This small molecule binds to this protein.
Small molecule (SMILES): COCCCCn1c(C(=O)N(CC(C)C)[C@@H]2CNC[C@H](C(=O)N3CCOCC3)C2)nc2ccccc21

Binding-site contacts:
Ligand atom N26 contacts residue ASP223 of chain 2.A at 2.7 Å (salt-bridge).
Ligand atom C3 contacts residue VAL33 of chain 2.A at 3.6 Å (hydrophobic).
Ligand atom C21 contacts residue GLY225 of chain 2.A at 3.6 Å.
Ligand atom N33 contacts residue DMS1 of chain 2.M at 3.2 Å (h-bond).
Ligand atom C31 contacts residue DMS1 of chain 2.M at 3.3 Å.
Ligand atom C5 contacts residue GLY225 of chain 2.A at 3.2 Å.
Ligand atom O36 contacts residue THR306 of chain 2.A at 3.5 Å.
Ligand atom N9 contacts residue THR82 of chain 2.A at 2.8 Å (h-bond).
Ligand atom O17 contacts residue GLY225 of chain 2.A at 3.4 Å (h-bond).
Ligand atom C4 contacts residue GLY225 of chain 2.A at 3.4 Å.
Ligand atom O2 contacts residue GLN16 of chain 2.A at 3.4 Å.
Ligand atom C27 contacts residue ASP223 of chain 2.A at 3.3 Å.
Ligand atom O32 contacts residue SER81 of chain 2.A at 2.9 Å (h-bond).
Ligand atom O17 contacts residue DMS1 of chain 2.M at 3.6 Å.
Ligand atom C16 contacts residue GLY225 of chain 2.A at 3.5 Å.
Ligand atom C25 contacts residue GLY225 of chain 2.A at 3.2 Å.
Ligand atom C27 contacts residue ASP35 of chain 2.A at 3.4 Å.
Ligand atom C6 contacts residue GLY225 of chain 2.A at 3.5 Å.
Ligand atom C8 contacts residue THR82 of chain 2.A at 3.6 Å.
Ligand atom O32 contacts residue TYR80 of chain 2.A at 3.2 Å.
Ligand atom C11 contacts residue PRO115 of chain 2.A at 3.7 Å (hydrophobic).
Ligand atom C4 contacts residue THR15 of chain 2.A at 3.2 Å.
Ligand atom C6 contacts residue SER227 of chain 2.A at 3.5 Å.
Ligand atom C3 contacts residue GLY225 of chain 2.A at 3.6 Å.
Ligand atom C25 contacts residue ASP35 of chain 2.A at 3.2 Å.
Ligand atom C22 contacts residue VAL124 of chain 2.A at 3.6 Å (hydrophobic).
Ligand atom C28 contacts residue ASP223 of chain 2.A at 3.5 Å.
Ligand atom C23 contacts residue GLY225 of chain 2.A at 3.6 Å.
Ligand atom C31 contacts residue SER81 of chain 2.A at 3.7 Å.
Ligand atom C28 contacts residue DMS1 of chain 2.M at 3.4 Å.
Ligand atom C27 contacts residue GLY37 of chain 2.A at 3.5 Å.
Ligand atom O2 contacts residue TYR17 of chain 2.A at 2.8 Å (h-bond).
Ligand atom C12 contacts residue PRO115 of chain 2.A at 3.5 Å (hydrophobic).
Ligand atom C35 contacts residue GLY37 of chain 2.A at 3.5 Å.
Ligand atom C1 contacts residue THR224 of chain 2.A at 3.2 Å.
Ligand atom C35 contacts residue LEU221 of chain 2.A at 3.4 Å (hydrophobic).
Ligand atom C4 contacts residue SER227 of chain 2.A at 3.5 Å.
Ligand atom C34 contacts residue DMS1 of chain 2.M at 3.2 Å.
Ligand atom N18 contacts residue GLY225 of chain 2.A at 3.5 Å (h-bond).
Ligand atom N26 contacts residue ASP35 of chain 2.A at 2.7 Å (salt-bridge).

Sequence of chain 2.A:
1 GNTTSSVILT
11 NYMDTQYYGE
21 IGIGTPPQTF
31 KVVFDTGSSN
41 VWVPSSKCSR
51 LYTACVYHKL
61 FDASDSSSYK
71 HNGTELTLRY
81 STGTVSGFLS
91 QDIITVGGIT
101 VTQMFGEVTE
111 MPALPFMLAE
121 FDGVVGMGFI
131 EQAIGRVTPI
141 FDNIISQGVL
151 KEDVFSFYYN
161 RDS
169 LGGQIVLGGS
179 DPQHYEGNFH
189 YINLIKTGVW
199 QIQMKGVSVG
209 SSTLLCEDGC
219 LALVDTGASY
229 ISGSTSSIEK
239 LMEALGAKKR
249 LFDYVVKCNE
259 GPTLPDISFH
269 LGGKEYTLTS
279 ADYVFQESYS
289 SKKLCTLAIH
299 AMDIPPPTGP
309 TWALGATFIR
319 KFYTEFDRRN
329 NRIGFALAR